The small molecule below binds the protein below.
Small molecule (SMILES): CC(C)(C)n1[nH+]c(-c2ccc(Cl)cc2)c2c(N)ncnc21

Binding-site contacts:
Ligand atom C12 contacts residue VAL34 of chain 1.A at 3.8 Å (hydrophobic).
Ligand atom N25 contacts residue ALA46 of chain 1.A at 3.1 Å.
Ligand atom C6 contacts residue VAL34 of chain 1.A at 4.1 Å (hydrophobic).
Ligand atom N2 contacts residue MET94 of chain 1.A at 4.0 Å.
Ligand atom CL contacts residue MET67 of chain 1.A at 3.5 Å.
Ligand atom N2 contacts residue LEU146 of chain 1.A at 3.8 Å.
Ligand atom C5 contacts residue LEU146 of chain 1.A at 3.5 Å (hydrophobic).
Ligand atom C8 contacts residue VAL34 of chain 1.A at 3.7 Å (hydrophobic).
Ligand atom C12 contacts residue THR91 of chain 1.A at 3.9 Å.
Ligand atom C5 contacts residue MET94 of chain 1.A at 4.0 Å (hydrophobic).
Ligand atom N4 contacts residue TYR93 of chain 1.A at 3.9 Å.
Ligand atom C14 contacts residue THR91 of chain 1.A at 4.1 Å.
Ligand atom C13 contacts residue LYS48 of chain 1.A at 3.7 Å.
Ligand atom N4 contacts residue LEU146 of chain 1.A at 4.1 Å.
Ligand atom N25 contacts residue LEU146 of chain 1.A at 3.7 Å.
Ligand atom C16 contacts residue ALA156 of chain 1.A at 4.1 Å (hydrophobic).
Ligand atom C24 contacts residue LEU146 of chain 1.A at 3.6 Å (hydrophobic).
Ligand atom C24 contacts residue SER98 of chain 1.A at 3.7 Å.
Ligand atom CL contacts residue ILE89 of chain 1.A at 3.8 Å.
Ligand atom C25 contacts residue GLY27 of chain 1.A at 3.9 Å.
Ligand atom CL contacts residue GLU63 of chain 1.A at 4.0 Å.
Ligand atom C13 contacts residue THR91 of chain 1.A at 3.7 Å.
Ligand atom CL contacts residue THR91 of chain 1.A at 3.8 Å.
Ligand atom N10 contacts residue LEU146 of chain 1.A at 3.8 Å.
Ligand atom N10 contacts residue VAL34 of chain 1.A at 4.0 Å.
Ligand atom C25 contacts residue LEU26 of chain 1.A at 3.5 Å (hydrophobic).
Ligand atom C3 contacts residue TYR93 of chain 1.A at 4.0 Å (hydrophobic).
Ligand atom C1 contacts residue LEU146 of chain 1.A at 3.5 Å (hydrophobic).
Ligand atom C8 contacts residue LEU146 of chain 1.A at 3.9 Å (hydrophobic).
Ligand atom N25 contacts residue THR91 of chain 1.A at 3.4 Å (h-bond).
Ligand atom CL contacts residue LYS48 of chain 1.A at 4.0 Å.
Ligand atom N9 contacts residue VAL34 of chain 1.A at 3.6 Å.
Ligand atom N4 contacts residue ALA46 of chain 1.A at 4.0 Å.
Ligand atom N4 contacts residue MET94 of chain 1.A at 3.0 Å (h-bond).
Ligand atom N25 contacts residue GLU92 of chain 1.A at 3.1 Å (salt-bridge).
Ligand atom C5 contacts residue ALA46 of chain 1.A at 3.6 Å (hydrophobic).
Ligand atom C14 contacts residue LYS48 of chain 1.A at 3.9 Å.
Ligand atom C3 contacts residue MET94 of chain 1.A at 3.1 Å (hydrophobic).
Ligand atom C16 contacts residue ASP157 of chain 1.A at 4.0 Å.
Ligand atom C6 contacts residue LEU146 of chain 1.A at 3.5 Å (hydrophobic).

Sequence of chain 1.A:
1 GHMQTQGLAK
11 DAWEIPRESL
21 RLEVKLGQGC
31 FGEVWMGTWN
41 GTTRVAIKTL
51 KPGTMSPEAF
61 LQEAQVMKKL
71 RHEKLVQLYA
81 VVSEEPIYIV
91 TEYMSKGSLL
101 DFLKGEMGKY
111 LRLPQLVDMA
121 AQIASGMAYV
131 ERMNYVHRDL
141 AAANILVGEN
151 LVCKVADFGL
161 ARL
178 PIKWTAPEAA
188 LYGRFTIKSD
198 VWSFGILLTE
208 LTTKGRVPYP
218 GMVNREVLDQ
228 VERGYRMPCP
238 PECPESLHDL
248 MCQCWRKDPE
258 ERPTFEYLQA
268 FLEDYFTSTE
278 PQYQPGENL